Binding-site contacts:
Ligand atom C7 contacts residue ASN481 of chain 1.B at 3.3 Å.
Ligand atom N2 contacts residue THR483 of chain 1.B at 4.3 Å.
Ligand atom C8 contacts residue ASN481 of chain 1.B at 3.6 Å.
Ligand atom C8 contacts residue GLU482 of chain 1.B at 3.3 Å.
Ligand atom O5 contacts residue ASN481 of chain 1.B at 2.5 Å (h-bond).
Ligand atom C8 contacts residue GLN484 of chain 1.B at 4.5 Å.
Ligand atom C1 contacts residue TYR477 of chain 1.B at 4.2 Å (hydrophobic).
Ligand atom O7 contacts residue ASN481 of chain 1.B at 3.4 Å (h-bond).
Ligand atom O5 contacts residue TYR477 of chain 1.B at 3.7 Å.
Ligand atom O6 contacts residue TYR477 of chain 1.B at 4.3 Å.
Ligand atom C1 contacts residue ASN481 of chain 1.B at 1.5 Å.
Ligand atom C6 contacts residue TYR477 of chain 1.B at 3.5 Å (hydrophobic).
Ligand atom C8 contacts residue THR483 of chain 1.B at 3.8 Å.
Ligand atom C1 contacts residue ASN479 of chain 1.B at 3.8 Å.
Ligand atom C5 contacts residue TYR477 of chain 1.B at 3.6 Å (hydrophobic).
Ligand atom C2 contacts residue ASN481 of chain 1.B at 2.3 Å.
Ligand atom C3 contacts residue ASN481 of chain 1.B at 3.7 Å.
Ligand atom C5 contacts residue ASN481 of chain 1.B at 3.8 Å.
Ligand atom N2 contacts residue ASN481 of chain 1.B at 2.8 Å (h-bond).
Ligand atom O5 contacts residue ASN479 of chain 1.B at 3.8 Å.
Ligand atom C4 contacts residue ASN481 of chain 1.B at 4.2 Å.

The protein below binds the small molecule below.
Small molecule (SMILES): CC(=O)N[C@@H]1[C@@H](O)[C@H](O)[C@@H](CO)O[C@H]1O

Sequence of chain 1.B:
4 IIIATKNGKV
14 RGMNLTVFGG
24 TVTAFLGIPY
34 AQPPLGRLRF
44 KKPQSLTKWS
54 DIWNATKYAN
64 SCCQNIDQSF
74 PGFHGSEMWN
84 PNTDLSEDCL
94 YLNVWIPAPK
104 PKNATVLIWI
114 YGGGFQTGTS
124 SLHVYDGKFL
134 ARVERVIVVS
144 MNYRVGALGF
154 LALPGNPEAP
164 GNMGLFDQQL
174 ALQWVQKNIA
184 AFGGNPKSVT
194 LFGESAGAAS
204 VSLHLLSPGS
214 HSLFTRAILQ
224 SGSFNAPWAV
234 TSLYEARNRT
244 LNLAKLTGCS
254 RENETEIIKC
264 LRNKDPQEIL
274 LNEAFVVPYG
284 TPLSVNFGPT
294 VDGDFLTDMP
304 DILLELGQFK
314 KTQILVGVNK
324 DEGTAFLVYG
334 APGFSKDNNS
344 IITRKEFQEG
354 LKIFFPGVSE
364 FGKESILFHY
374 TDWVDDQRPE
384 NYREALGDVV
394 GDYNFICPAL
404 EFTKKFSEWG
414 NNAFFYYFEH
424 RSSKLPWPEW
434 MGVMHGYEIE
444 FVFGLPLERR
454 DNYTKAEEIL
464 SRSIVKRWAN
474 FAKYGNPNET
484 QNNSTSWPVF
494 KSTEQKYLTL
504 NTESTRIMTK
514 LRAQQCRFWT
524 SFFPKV